A small-molecule ligand and the protein it binds are described below.
Small molecule (SMILES): Oc1ncnc2[nH]ccc12

Binding-site contacts:
Ligand atom C8 contacts residue SER90 of chain 2.A at 4.2 Å.
Ligand atom N9 contacts residue CYS91 of chain 2.A at 3.6 Å.
Ligand atom N1 contacts residue VAL178 of chain 2.A at 3.7 Å.
Ligand atom C7 contacts residue GLY92 of chain 2.A at 4.0 Å.
Ligand atom C5 contacts residue PHE159 of chain 2.A at 3.8 Å (hydrophobic).
Ligand atom O6 contacts residue GLU179 of chain 2.A at 3.4 Å.
Ligand atom O6 contacts residue PHE159 of chain 2.A at 4.1 Å.
Ligand atom N3 contacts residue PHE159 of chain 2.A at 3.8 Å.
Ligand atom C7 contacts residue SER90 of chain 2.A at 3.9 Å.
Ligand atom C6 contacts residue MET180 of chain 2.A at 4.2 Å (hydrophobic).
Ligand atom C6 contacts residue PHE159 of chain 2.A at 3.7 Å (hydrophobic).
Ligand atom N9 contacts residue ASP204 of chain 2.A at 3.7 Å.
Ligand atom N9 contacts residue GLY92 of chain 2.A at 3.2 Å (h-bond).
Ligand atom C4 contacts residue GLY92 of chain 2.A at 3.5 Å.
Ligand atom N9 contacts residue SER203 of chain 2.A at 4.3 Å.
Ligand atom O6 contacts residue MET180 of chain 2.A at 3.4 Å.
Ligand atom C8 contacts residue ASP204 of chain 2.A at 4.3 Å.
Ligand atom C5 contacts residue GLY92 of chain 2.A at 3.9 Å.
Ligand atom N3 contacts residue VAL178 of chain 2.A at 4.1 Å.
Ligand atom C4 contacts residue ASP204 of chain 2.A at 4.3 Å.
Ligand atom C8 contacts residue SER203 of chain 2.A at 3.5 Å.
Ligand atom C4 contacts residue VAL178 of chain 2.A at 3.8 Å (hydrophobic).
Ligand atom C4 contacts residue CYS91 of chain 2.A at 4.2 Å (hydrophobic).
Ligand atom C6 contacts residue GLU179 of chain 2.A at 3.9 Å.
Ligand atom N3 contacts residue ILE206 of chain 2.A at 4.0 Å.
Ligand atom N1 contacts residue GLU179 of chain 2.A at 4.3 Å.
Ligand atom C2 contacts residue VAL178 of chain 2.A at 3.7 Å (hydrophobic).
Ligand atom C7 contacts residue VAL178 of chain 2.A at 4.1 Å (hydrophobic).
Ligand atom N1 contacts residue PHE159 of chain 2.A at 3.5 Å.
Ligand atom C6 contacts residue VAL178 of chain 2.A at 3.4 Å (hydrophobic).
Ligand atom C4 contacts residue PHE159 of chain 2.A at 3.8 Å (hydrophobic).
Ligand atom C8 contacts residue GLY92 of chain 2.A at 3.5 Å.
Ligand atom C7 contacts residue CYS91 of chain 2.A at 3.7 Å (hydrophobic).
Ligand atom N3 contacts residue ASP204 of chain 2.A at 4.3 Å.
Ligand atom C5 contacts residue VAL178 of chain 2.A at 3.5 Å (hydrophobic).
Ligand atom C2 contacts residue PHE159 of chain 2.A at 3.8 Å (hydrophobic).
Ligand atom N3 contacts residue GLY92 of chain 2.A at 4.1 Å.
Ligand atom C8 contacts residue CYS91 of chain 2.A at 3.4 Å (hydrophobic).
Ligand atom O6 contacts residue VAL178 of chain 2.A at 3.8 Å.
Ligand atom C5 contacts residue CYS91 of chain 2.A at 4.3 Å (hydrophobic).

Sequence of chain 2.A:
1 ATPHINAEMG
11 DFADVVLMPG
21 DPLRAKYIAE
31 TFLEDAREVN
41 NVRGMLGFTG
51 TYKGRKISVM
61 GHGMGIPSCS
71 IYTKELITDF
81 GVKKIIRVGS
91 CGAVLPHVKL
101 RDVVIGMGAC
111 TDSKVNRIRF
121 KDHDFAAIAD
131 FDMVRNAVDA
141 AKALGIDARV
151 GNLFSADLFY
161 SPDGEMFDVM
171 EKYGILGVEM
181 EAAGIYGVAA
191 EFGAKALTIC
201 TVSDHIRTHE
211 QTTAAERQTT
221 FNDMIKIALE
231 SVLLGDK